Sequence of chain 1.A:
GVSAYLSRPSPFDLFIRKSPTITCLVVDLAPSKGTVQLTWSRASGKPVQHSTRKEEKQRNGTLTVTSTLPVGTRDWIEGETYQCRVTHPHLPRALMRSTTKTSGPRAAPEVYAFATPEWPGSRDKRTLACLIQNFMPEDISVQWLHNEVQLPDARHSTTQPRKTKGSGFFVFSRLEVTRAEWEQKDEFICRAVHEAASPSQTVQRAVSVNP

Binding-site contacts:
Ligand atom O4 contacts residue TYR15 of chain 1.A at 4.3 Å.
Ligand atom N2 contacts residue ASN70 of chain 1.A at 4.1 Å.
Ligand atom C8 contacts residue GLN68 of chain 1.A at 4.0 Å.
Ligand atom C2 contacts residue THR72 of chain 1.A at 4.5 Å.
Ligand atom N2 contacts residue LEU39 of chain 1.A at 3.7 Å.
Ligand atom C2 contacts residue ASN70 of chain 1.A at 4.0 Å.
Ligand atom O7 contacts residue LEU35 of chain 1.A at 2.9 Å.
Ligand atom C6 contacts residue THR74 of chain 1.A at 4.0 Å.
Ligand atom O2 contacts residue GLN170 of chain 1.A at 4.0 Å.
Ligand atom C2 contacts residue VAL37 of chain 1.A at 4.1 Å (hydrophobic).
Ligand atom C3 contacts residue TYR15 of chain 1.A at 4.0 Å (hydrophobic).
Ligand atom C2 contacts residue GLN170 of chain 1.A at 4.5 Å.
Ligand atom C1 contacts residue THR72 of chain 1.A at 3.2 Å.
Ligand atom C3 contacts residue LEU35 of chain 1.A at 4.2 Å (hydrophobic).
Ligand atom C5 contacts residue THR72 of chain 1.A at 3.9 Å.
Ligand atom O3 contacts residue GLN170 of chain 1.A at 3.6 Å.
Ligand atom C7 contacts residue THR74 of chain 1.A at 4.2 Å.
Ligand atom O5 contacts residue VAL37 of chain 1.A at 4.3 Å.
Ligand atom O6 contacts residue TYR15 of chain 1.A at 3.1 Å (h-bond).
Ligand atom O6 contacts residue THR74 of chain 1.A at 4.3 Å.
Ligand atom C7 contacts residue LEU35 of chain 1.A at 4.1 Å (hydrophobic).
Ligand atom C1 contacts residue VAL37 of chain 1.A at 4.4 Å (hydrophobic).
Ligand atom C5 contacts residue THR74 of chain 1.A at 4.4 Å.
Ligand atom C6 contacts residue GLN68 of chain 1.A at 3.0 Å.
Ligand atom O7 contacts residue THR74 of chain 1.A at 3.5 Å.
Ligand atom O5 contacts residue GLN68 of chain 1.A at 4.0 Å.
Ligand atom C2 contacts residue LEU35 of chain 1.A at 4.4 Å (hydrophobic).
Ligand atom C4 contacts residue LEU35 of chain 1.A at 4.4 Å (hydrophobic).
Ligand atom O6 contacts residue GLN68 of chain 1.A at 2.2 Å (h-bond).
Ligand atom O3 contacts residue LEU35 of chain 1.A at 3.3 Å.
Ligand atom O5 contacts residue ASN70 of chain 1.A at 3.2 Å (h-bond).
Ligand atom C1 contacts residue ASN70 of chain 1.A at 2.9 Å.
Ligand atom C7 contacts residue ASN70 of chain 1.A at 4.5 Å.
Ligand atom O5 contacts residue THR72 of chain 1.A at 3.5 Å (h-bond).
Ligand atom C3 contacts residue VAL37 of chain 1.A at 4.0 Å (hydrophobic).
Ligand atom C5 contacts residue GLN68 of chain 1.A at 3.9 Å.
Ligand atom O4 contacts residue VAL37 of chain 1.A at 4.0 Å.
Ligand atom C6 contacts residue TYR15 of chain 1.A at 4.1 Å (hydrophobic).
Ligand atom C8 contacts residue LEU39 of chain 1.A at 4.1 Å (hydrophobic).
Ligand atom O6 contacts residue ASN70 of chain 1.A at 4.3 Å.

A protein and the small-molecule ligand that binds it are described below.
Small molecule (SMILES): CC(=O)N[C@H]1[C@H](O[C@H]2[C@H](O)[C@@H](NC(C)=O)CO[C@@H]2CO)O[C@H](CO)[C@@H](O[C@@H]2O[C@H](CO[C@H]3O[C@H](CO)[C@@H](O)[C@H](O)[C@@H]3O)[C@@H](O)[C@H](O[C@H]3O[C@H](CO)[C@@H](O)[C@H](O)[C@@H]3O)[C@@H]2O)[C@@H]1O